The protein below binds the small molecule below.
Small molecule (SMILES): CC(C)[C@@H](C=O)NC(=O)[C@H](C)OC(=O)[C@H](N)C(C)C

Sequence of chain 1.A:
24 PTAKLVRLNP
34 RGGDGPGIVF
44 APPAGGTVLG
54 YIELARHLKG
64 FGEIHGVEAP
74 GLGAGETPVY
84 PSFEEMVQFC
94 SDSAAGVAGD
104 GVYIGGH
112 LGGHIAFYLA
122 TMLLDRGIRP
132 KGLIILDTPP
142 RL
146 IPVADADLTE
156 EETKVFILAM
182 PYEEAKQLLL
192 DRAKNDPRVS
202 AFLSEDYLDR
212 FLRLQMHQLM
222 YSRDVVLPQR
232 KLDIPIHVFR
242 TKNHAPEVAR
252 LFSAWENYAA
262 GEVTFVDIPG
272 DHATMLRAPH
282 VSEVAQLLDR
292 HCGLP

Binding-site contacts:
Ligand atom CG1 contacts residue PRO147 of chain 1.A at 4.3 Å (hydrophobic).
Ligand atom CG1 contacts residue ALA149 of chain 1.A at 4.2 Å (hydrophobic).
Ligand atom O contacts residue DPP111 of chain 1.A at 2.2 Å (h-bond).
Ligand atom CG2 contacts residue LEU220 of chain 1.A at 3.5 Å (hydrophobic).
Ligand atom CA contacts residue GLN216 of chain 1.A at 4.0 Å.
Ligand atom O contacts residue VAL148 of chain 1.A at 3.9 Å.
Ligand atom N contacts residue DPP111 of chain 1.A at 3.2 Å (h-bond).
Ligand atom CG1 contacts residue PHE161 of chain 1.A at 3.7 Å (hydrophobic).
Ligand atom O contacts residue LEU112 of chain 1.A at 3.0 Å (h-bond).
Ligand atom CB contacts residue ALA47 of chain 1.A at 3.9 Å (hydrophobic).
Ligand atom CA contacts residue PRO147 of chain 1.A at 4.0 Å (hydrophobic).
Ligand atom CG2 contacts residue PHE161 of chain 1.A at 3.9 Å (hydrophobic).
Ligand atom O contacts residue PRO147 of chain 1.A at 3.9 Å.
Ligand atom CG1 contacts residue ALA47 of chain 1.A at 4.3 Å (hydrophobic).
Ligand atom C contacts residue DPP111 of chain 1.A at 3.9 Å.
Ligand atom C contacts residue GLN216 of chain 1.A at 3.8 Å.
Ligand atom C contacts residue LEU112 of chain 1.A at 3.4 Å (hydrophobic).
Ligand atom C contacts residue HIS273 of chain 1.A at 4.2 Å.
Ligand atom O contacts residue HIS273 of chain 1.A at 3.4 Å.
Ligand atom CB contacts residue ALA274 of chain 1.A at 4.2 Å (hydrophobic).
Ligand atom CA contacts residue HIS273 of chain 1.A at 4.3 Å.
Ligand atom CB contacts residue PHE161 of chain 1.A at 4.0 Å (hydrophobic).
Ligand atom C contacts residue HIS273 of chain 1.A at 4.1 Å.
Ligand atom O contacts residue DPP111 of chain 1.A at 4.1 Å.
Ligand atom CB contacts residue LEU220 of chain 1.A at 3.7 Å (hydrophobic).
Ligand atom C contacts residue ALA47 of chain 1.A at 4.2 Å (hydrophobic).
Ligand atom O contacts residue PRO46 of chain 1.A at 3.8 Å.
Ligand atom CA contacts residue PHE161 of chain 1.A at 3.7 Å (hydrophobic).
Ligand atom C contacts residue PRO46 of chain 1.A at 4.3 Å (hydrophobic).
Ligand atom CG1 contacts residue LEU220 of chain 1.A at 3.7 Å (hydrophobic).
Ligand atom CG2 contacts residue ALA149 of chain 1.A at 4.1 Å (hydrophobic).
Ligand atom C contacts residue DPP111 of chain 1.A at 1.3 Å.
Ligand atom N contacts residue GLN216 of chain 1.A at 4.2 Å.
Ligand atom CA contacts residue DPP111 of chain 1.A at 2.4 Å.
Ligand atom CB contacts residue DPP111 of chain 1.A at 3.7 Å.
Ligand atom CG1 contacts residue DPP111 of chain 1.A at 3.8 Å.
Ligand atom CG1 contacts residue ILE146 of chain 1.A at 4.0 Å (hydrophobic).
Ligand atom O contacts residue ALA149 of chain 1.A at 3.8 Å.
Ligand atom O contacts residue ALA47 of chain 1.A at 3.1 Å (h-bond).
Ligand atom O contacts residue GLN216 of chain 1.A at 3.7 Å.